A protein and the small-molecule ligand that binds it are described below.
Small molecule (SMILES): CC(=O)N[C@@H]1[C@@H](O)[C@H](O)[C@@H](CO)O[C@H]1O

Binding-site contacts:
Ligand atom C1 contacts residue ASN154 of chain 43.A at 1.6 Å.
Ligand atom C5 contacts residue THR160 of chain 43.A at 3.7 Å.
Ligand atom O6 contacts residue HIS158 of chain 43.A at 3.4 Å (h-bond).
Ligand atom C6 contacts residue HIS158 of chain 43.A at 4.0 Å.
Ligand atom N2 contacts residue THR160 of chain 43.A at 3.5 Å.
Ligand atom C8 contacts residue ASN154 of chain 43.A at 4.1 Å.
Ligand atom O3 contacts residue THR160 of chain 43.A at 4.3 Å.
Ligand atom C3 contacts residue ASN154 of chain 43.A at 3.9 Å.
Ligand atom C4 contacts residue ASN154 of chain 43.A at 4.3 Å.
Ligand atom O5 contacts residue ASN154 of chain 43.A at 2.4 Å (h-bond).
Ligand atom O7 contacts residue THR160 of chain 43.A at 2.5 Å.
Ligand atom O5 contacts residue THR160 of chain 43.A at 3.2 Å.
Ligand atom O7 contacts residue ASN154 of chain 43.A at 2.7 Å (h-bond).
Ligand atom C3 contacts residue THR160 of chain 43.A at 3.9 Å.
Ligand atom O5 contacts residue HIS158 of chain 43.A at 3.8 Å.
Ligand atom C1 contacts residue THR160 of chain 43.A at 3.0 Å.
Ligand atom C7 contacts residue ASN154 of chain 43.A at 3.0 Å.
Ligand atom O7 contacts residue ASP161 of chain 43.A at 3.7 Å.
Ligand atom C2 contacts residue ASN154 of chain 43.A at 2.5 Å.
Ligand atom N2 contacts residue ASN154 of chain 43.A at 3.0 Å (h-bond).
Ligand atom C8 contacts residue VAL153 of chain 43.A at 4.4 Å (hydrophobic).
Ligand atom C6 contacts residue THR160 of chain 43.A at 3.7 Å.
Ligand atom C5 contacts residue ASN154 of chain 43.A at 3.8 Å.
Ligand atom C8 contacts residue ILE152 of chain 43.A at 4.3 Å (hydrophobic).
Ligand atom C2 contacts residue THR160 of chain 43.A at 2.7 Å.
Ligand atom C4 contacts residue THR160 of chain 43.A at 3.6 Å.
Ligand atom C7 contacts residue THR160 of chain 43.A at 3.4 Å.

Sequence of chain 43.A:
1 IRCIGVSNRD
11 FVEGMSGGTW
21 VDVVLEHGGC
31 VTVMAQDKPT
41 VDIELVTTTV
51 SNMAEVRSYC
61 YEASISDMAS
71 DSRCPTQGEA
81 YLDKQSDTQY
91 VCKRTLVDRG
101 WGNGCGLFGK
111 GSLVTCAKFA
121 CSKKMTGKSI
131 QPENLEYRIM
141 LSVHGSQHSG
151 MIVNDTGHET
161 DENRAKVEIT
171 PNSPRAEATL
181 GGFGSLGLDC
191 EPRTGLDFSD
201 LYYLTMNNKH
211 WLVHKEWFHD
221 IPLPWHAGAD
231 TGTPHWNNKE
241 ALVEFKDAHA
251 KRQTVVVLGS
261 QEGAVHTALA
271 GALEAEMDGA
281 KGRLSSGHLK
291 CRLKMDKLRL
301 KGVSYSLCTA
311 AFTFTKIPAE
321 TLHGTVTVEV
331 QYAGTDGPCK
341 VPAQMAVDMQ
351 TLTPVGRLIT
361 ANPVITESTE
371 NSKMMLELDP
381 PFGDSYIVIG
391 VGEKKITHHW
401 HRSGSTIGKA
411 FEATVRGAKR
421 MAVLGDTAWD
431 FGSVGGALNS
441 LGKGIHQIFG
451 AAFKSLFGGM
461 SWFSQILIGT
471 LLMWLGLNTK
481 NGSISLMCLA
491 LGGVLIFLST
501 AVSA